Binding-site contacts:
Ligand atom O5 contacts residue SER912 of chain 1.B at 3.7 Å.
Ligand atom C7 contacts residue ASN909 of chain 1.B at 3.2 Å.
Ligand atom O7 contacts residue SER911 of chain 1.B at 4.5 Å.
Ligand atom C7 contacts residue GLN1043 of chain 1.B at 4.0 Å.
Ligand atom O5 contacts residue ASN909 of chain 1.B at 2.2 Å (h-bond).
Ligand atom C1 contacts residue VAL1005 of chain 1.B at 4.3 Å (hydrophobic).
Ligand atom O7 contacts residue ASN909 of chain 1.B at 3.2 Å (h-bond).
Ligand atom C3 contacts residue ASN909 of chain 1.B at 3.8 Å.
Ligand atom C2 contacts residue ASN909 of chain 1.B at 2.6 Å.
Ligand atom C4 contacts residue VAL1005 of chain 1.B at 3.9 Å (hydrophobic).
Ligand atom C5 contacts residue VAL1005 of chain 1.B at 3.6 Å (hydrophobic).
Ligand atom O4 contacts residue VAL1005 of chain 1.B at 3.3 Å.
Ligand atom O7 contacts residue VAL1005 of chain 1.B at 4.5 Å.
Ligand atom O7 contacts residue GLN1043 of chain 1.B at 4.1 Å.
Ligand atom C1 contacts residue ASN909 of chain 1.B at 1.4 Å.
Ligand atom C5 contacts residue ASN909 of chain 1.B at 3.5 Å.
Ligand atom C5 contacts residue SER912 of chain 1.B at 4.1 Å.
Ligand atom C3 contacts residue VAL1005 of chain 1.B at 4.4 Å (hydrophobic).
Ligand atom N2 contacts residue ASN909 of chain 1.B at 3.0 Å (h-bond).
Ligand atom C6 contacts residue VAL1005 of chain 1.B at 3.9 Å (hydrophobic).
Ligand atom C8 contacts residue GLN1043 of chain 1.B at 3.0 Å.
Ligand atom C4 contacts residue ASN909 of chain 1.B at 4.1 Å.
Ligand atom O6 contacts residue SER912 of chain 1.B at 4.2 Å.
Ligand atom C6 contacts residue SER912 of chain 1.B at 3.7 Å.
Ligand atom C8 contacts residue ASN909 of chain 1.B at 3.9 Å.

This small molecule binds to this protein.
Small molecule (SMILES): CC(=O)N[C@H]1[C@H](O[C@H]2[C@H](O)[C@@H](NC(C)=O)CO[C@@H]2CO)O[C@H](CO)[C@@H](O)[C@@H]1O

Sequence of chain 1.B:
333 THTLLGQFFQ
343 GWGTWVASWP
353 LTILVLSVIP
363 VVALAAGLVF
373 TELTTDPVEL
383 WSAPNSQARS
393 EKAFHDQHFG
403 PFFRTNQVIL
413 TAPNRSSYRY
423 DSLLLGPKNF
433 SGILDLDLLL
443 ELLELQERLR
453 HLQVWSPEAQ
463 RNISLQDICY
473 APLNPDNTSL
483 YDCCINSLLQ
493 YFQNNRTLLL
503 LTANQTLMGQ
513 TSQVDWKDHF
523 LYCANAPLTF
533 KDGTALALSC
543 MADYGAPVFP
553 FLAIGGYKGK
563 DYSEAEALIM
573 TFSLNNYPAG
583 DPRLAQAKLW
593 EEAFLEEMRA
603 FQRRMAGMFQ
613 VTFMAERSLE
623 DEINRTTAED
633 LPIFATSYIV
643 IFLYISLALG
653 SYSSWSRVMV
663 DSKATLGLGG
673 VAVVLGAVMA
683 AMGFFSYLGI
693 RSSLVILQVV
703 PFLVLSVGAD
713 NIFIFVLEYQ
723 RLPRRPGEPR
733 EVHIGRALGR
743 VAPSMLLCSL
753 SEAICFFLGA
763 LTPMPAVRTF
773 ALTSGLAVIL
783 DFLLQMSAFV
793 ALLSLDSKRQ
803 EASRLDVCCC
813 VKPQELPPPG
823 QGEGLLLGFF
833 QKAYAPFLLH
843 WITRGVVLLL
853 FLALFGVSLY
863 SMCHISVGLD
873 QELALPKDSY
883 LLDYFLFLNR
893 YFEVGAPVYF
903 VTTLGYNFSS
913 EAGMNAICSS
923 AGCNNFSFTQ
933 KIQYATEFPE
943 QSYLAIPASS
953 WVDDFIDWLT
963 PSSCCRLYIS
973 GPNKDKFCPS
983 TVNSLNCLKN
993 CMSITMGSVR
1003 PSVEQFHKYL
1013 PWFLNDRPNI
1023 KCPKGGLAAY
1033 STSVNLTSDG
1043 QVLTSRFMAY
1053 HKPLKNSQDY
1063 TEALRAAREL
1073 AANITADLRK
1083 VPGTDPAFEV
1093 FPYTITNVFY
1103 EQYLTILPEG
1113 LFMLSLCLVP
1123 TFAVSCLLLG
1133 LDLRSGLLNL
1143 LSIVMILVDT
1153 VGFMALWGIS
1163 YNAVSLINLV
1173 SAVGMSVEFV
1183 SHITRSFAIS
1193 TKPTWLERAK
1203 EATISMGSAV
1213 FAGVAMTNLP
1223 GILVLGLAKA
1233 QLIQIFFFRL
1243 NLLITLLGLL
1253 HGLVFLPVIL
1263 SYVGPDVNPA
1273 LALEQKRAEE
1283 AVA